Binding-site contacts:
Ligand atom CB contacts residue ALA258 of chain 1.A at 3.8 Å (hydrophobic).
Ligand atom C contacts residue TYR377 of chain 1.A at 3.5 Å (hydrophobic).
Ligand atom O contacts residue HIS297 of chain 1.A at 3.2 Å (h-bond).
Ligand atom N contacts residue GLU117 of chain 1.A at 2.7 Å (salt-bridge).
Ligand atom CA contacts residue GLU117 of chain 1.A at 3.7 Å.
Ligand atom O contacts residue ZN1 of chain 1.B at 1.8 Å.
Ligand atom O contacts residue GLU294 of chain 1.A at 4.0 Å.
Ligand atom N contacts residue MET259 of chain 1.A at 3.9 Å.
Ligand atom OXT contacts residue ALA258 of chain 1.A at 3.0 Å (h-bond).
Ligand atom CG contacts residue GLN115 of chain 1.A at 3.8 Å.
Ligand atom C contacts residue GLU260 of chain 1.A at 3.8 Å.
Ligand atom CG contacts residue GLU117 of chain 1.A at 3.3 Å.
Ligand atom CG contacts residue MET259 of chain 1.A at 3.6 Å (hydrophobic).
Ligand atom O contacts residue HIS293 of chain 1.A at 3.1 Å (h-bond).
Ligand atom OXT contacts residue GLU294 of chain 1.A at 2.9 Å (salt-bridge).
Ligand atom OXT contacts residue HIS293 of chain 1.A at 4.1 Å.
Ligand atom O contacts residue GLU316 of chain 1.A at 3.1 Å (salt-bridge).
Ligand atom C contacts residue GLU294 of chain 1.A at 3.6 Å.
Ligand atom C contacts residue GLU316 of chain 1.A at 4.1 Å.
Ligand atom OXT contacts residue ZN1 of chain 1.B at 3.7 Å.
Ligand atom SD contacts residue ALA256 of chain 1.A at 4.0 Å.
Ligand atom C contacts residue HIS293 of chain 1.A at 4.0 Å.
Ligand atom O contacts residue GLU260 of chain 1.A at 3.8 Å.
Ligand atom CA contacts residue GLU260 of chain 1.A at 3.3 Å.
Ligand atom O contacts residue TYR377 of chain 1.A at 3.3 Å (h-bond).
Ligand atom CA contacts residue ALA258 of chain 1.A at 3.3 Å (hydrophobic).
Ligand atom CE contacts residue TYR372 of chain 1.A at 3.4 Å (hydrophobic).
Ligand atom CB contacts residue GLU117 of chain 1.A at 3.9 Å.
Ligand atom CA contacts residue MET259 of chain 1.A at 3.9 Å (hydrophobic).
Ligand atom CA contacts residue ZN1 of chain 1.B at 4.1 Å.
Ligand atom CB contacts residue TYR377 of chain 1.A at 3.6 Å (hydrophobic).
Ligand atom N contacts residue GLU316 of chain 1.A at 3.2 Å (salt-bridge).
Ligand atom N contacts residue ZN1 of chain 1.B at 3.9 Å.
Ligand atom SD contacts residue GLN115 of chain 1.A at 3.7 Å.
Ligand atom CE contacts residue GLU117 of chain 1.A at 3.8 Å.
Ligand atom N contacts residue GLU260 of chain 1.A at 2.6 Å (salt-bridge).
Ligand atom C contacts residue ZN1 of chain 1.B at 3.0 Å.
Ligand atom C contacts residue ALA258 of chain 1.A at 3.5 Å (hydrophobic).
Ligand atom N contacts residue LYS315 of chain 1.A at 3.4 Å (salt-bridge).
Ligand atom CA contacts residue TYR377 of chain 1.A at 4.0 Å (hydrophobic).

Sequence of chain 1.A:
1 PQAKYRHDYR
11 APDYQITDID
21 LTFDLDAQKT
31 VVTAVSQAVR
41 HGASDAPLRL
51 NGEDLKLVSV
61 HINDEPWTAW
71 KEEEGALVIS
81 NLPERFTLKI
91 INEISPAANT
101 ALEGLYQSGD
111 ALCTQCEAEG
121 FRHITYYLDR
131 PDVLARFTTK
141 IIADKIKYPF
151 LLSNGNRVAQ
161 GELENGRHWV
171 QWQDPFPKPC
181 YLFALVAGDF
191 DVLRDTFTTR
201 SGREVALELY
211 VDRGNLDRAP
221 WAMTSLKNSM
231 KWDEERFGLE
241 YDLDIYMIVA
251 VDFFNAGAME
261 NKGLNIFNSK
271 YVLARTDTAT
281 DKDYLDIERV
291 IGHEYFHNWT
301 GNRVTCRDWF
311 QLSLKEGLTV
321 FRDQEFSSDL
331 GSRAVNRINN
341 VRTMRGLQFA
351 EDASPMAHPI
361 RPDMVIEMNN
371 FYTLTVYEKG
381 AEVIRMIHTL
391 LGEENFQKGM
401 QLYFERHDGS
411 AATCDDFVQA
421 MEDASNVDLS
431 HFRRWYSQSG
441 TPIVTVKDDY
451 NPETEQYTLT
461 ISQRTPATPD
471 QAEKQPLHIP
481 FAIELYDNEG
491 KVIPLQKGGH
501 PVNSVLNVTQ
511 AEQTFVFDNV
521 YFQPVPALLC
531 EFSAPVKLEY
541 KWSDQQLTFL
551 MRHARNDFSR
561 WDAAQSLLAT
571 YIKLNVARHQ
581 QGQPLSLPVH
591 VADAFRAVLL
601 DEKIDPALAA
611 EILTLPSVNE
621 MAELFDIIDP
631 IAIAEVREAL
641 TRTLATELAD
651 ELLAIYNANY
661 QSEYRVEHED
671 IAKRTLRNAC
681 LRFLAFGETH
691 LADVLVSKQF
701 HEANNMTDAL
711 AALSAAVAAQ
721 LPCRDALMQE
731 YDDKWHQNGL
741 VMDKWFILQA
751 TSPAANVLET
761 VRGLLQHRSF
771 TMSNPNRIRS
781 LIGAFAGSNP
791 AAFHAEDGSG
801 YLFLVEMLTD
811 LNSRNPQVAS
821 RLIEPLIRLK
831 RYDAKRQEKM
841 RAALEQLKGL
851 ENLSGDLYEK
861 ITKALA

A protein and the small-molecule ligand that binds it are described below.
Small molecule (SMILES): CSCC[C@H](N)C(=O)O